Sequence of chain 1.A:
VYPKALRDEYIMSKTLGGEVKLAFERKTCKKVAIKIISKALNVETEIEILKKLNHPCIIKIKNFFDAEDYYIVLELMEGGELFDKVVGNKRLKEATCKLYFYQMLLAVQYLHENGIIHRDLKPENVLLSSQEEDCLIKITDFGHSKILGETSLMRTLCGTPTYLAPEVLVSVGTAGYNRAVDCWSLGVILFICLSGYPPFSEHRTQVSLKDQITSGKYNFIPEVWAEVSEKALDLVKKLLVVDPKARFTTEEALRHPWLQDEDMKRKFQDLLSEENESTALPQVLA

Binding-site contacts:
Ligand atom O1 contacts residue GLY105 of chain 1.A at 3.9 Å.
Ligand atom N2 contacts residue GLU100 of chain 1.A at 3.7 Å.
Ligand atom C contacts residue MET102 of chain 1.A at 3.9 Å (hydrophobic).
Ligand atom C2 contacts residue VAL32 of chain 1.A at 3.6 Å (hydrophobic).
Ligand atom C4 contacts residue MET102 of chain 1.A at 3.8 Å (hydrophobic).
Ligand atom C5 contacts residue MET102 of chain 1.A at 3.1 Å (hydrophobic).
Ligand atom N1 contacts residue LEU152 of chain 1.A at 3.9 Å.
Ligand atom C16 contacts residue MET102 of chain 1.A at 3.8 Å (hydrophobic).
Ligand atom C15 contacts residue LEU152 of chain 1.A at 3.6 Å (hydrophobic).
Ligand atom C3 contacts residue LEU24 of chain 1.A at 4.0 Å (hydrophobic).
Ligand atom C8 contacts residue MET102 of chain 1.A at 4.1 Å (hydrophobic).
Ligand atom C16 contacts residue GLU100 of chain 1.A at 3.3 Å.
Ligand atom N2 contacts residue LEU152 of chain 1.A at 3.9 Å.
Ligand atom C5 contacts residue LEU101 of chain 1.A at 3.6 Å (hydrophobic).
Ligand atom C7 contacts residue GLU103 of chain 1.A at 3.4 Å.
Ligand atom C10 contacts residue LEU24 of chain 1.A at 3.7 Å (hydrophobic).
Ligand atom N2 contacts residue MET102 of chain 1.A at 3.1 Å (h-bond).
Ligand atom N contacts residue MET102 of chain 1.A at 2.7 Å (h-bond).
Ligand atom C16 contacts residue LEU152 of chain 1.A at 3.5 Å (hydrophobic).
Ligand atom O contacts residue LEU34 of chain 1.A at 3.8 Å.
Ligand atom C14 contacts residue GLU103 of chain 1.A at 3.1 Å.
Ligand atom C9 contacts residue LEU101 of chain 1.A at 4.1 Å (hydrophobic).
Ligand atom C10 contacts residue LEU101 of chain 1.A at 4.0 Å (hydrophobic).
Ligand atom N2 contacts residue ALA45 of chain 1.A at 4.0 Å.
Ligand atom C6 contacts residue GLY105 of chain 1.A at 3.7 Å.
Ligand atom N2 contacts residue LEU101 of chain 1.A at 4.0 Å.
Ligand atom C16 contacts residue ALA45 of chain 1.A at 3.9 Å (hydrophobic).
Ligand atom C8 contacts residue GLU103 of chain 1.A at 3.7 Å.
Ligand atom C12 contacts residue LYS43 of chain 1.A at 3.8 Å.
Ligand atom C7 contacts residue MET102 of chain 1.A at 3.5 Å (hydrophobic).
Ligand atom C13 contacts residue GLU103 of chain 1.A at 3.6 Å.
Ligand atom C6 contacts residue MET102 of chain 1.A at 3.6 Å (hydrophobic).
Ligand atom O1 contacts residue LEU24 of chain 1.A at 4.0 Å.
Ligand atom C12 contacts residue GLU103 of chain 1.A at 3.7 Å.
Ligand atom C15 contacts residue ALA45 of chain 1.A at 4.1 Å (hydrophobic).
Ligand atom C1 contacts residue VAL32 of chain 1.A at 3.9 Å (hydrophobic).
Ligand atom N1 contacts residue VAL32 of chain 1.A at 4.0 Å.
Ligand atom N contacts residue GLY105 of chain 1.A at 3.6 Å.
Ligand atom C9 contacts residue LEU24 of chain 1.A at 3.7 Å (hydrophobic).
Ligand atom C7 contacts residue GLY105 of chain 1.A at 3.8 Å.

This small molecule binds to this protein.
Small molecule (SMILES): COc1ccc(CNC(=O)c2ccc3nccnc3c2)cc1